The small molecule below binds the protein below.
Small molecule (SMILES): C[C@@H](CN1CCC2(CC1)OC(=O)NC[C@H]2c1cccc(F)c1)NC(=O)c1ccc(F)cc1

Binding-site contacts:
Ligand atom O3 contacts residue TRP73 of chain 1.A at 4.0 Å.
Ligand atom C21 contacts residue ARG490 of chain 1.A at 3.7 Å.
Ligand atom C5 contacts residue GLY399 of chain 1.A at 3.3 Å.
Ligand atom C8 contacts residue ARG177 of chain 1.A at 3.9 Å.
Ligand atom F1 contacts residue GLY119 of chain 1.A at 3.3 Å.
Ligand atom C1 contacts residue GLN355 of chain 1.A at 3.7 Å.
Ligand atom O2 contacts residue GLN355 of chain 1.A at 3.7 Å.
Ligand atom F2 contacts residue ASN488 of chain 1.A at 3.5 Å.
Ligand atom N1 contacts residue GLN355 of chain 1.A at 4.0 Å.
Ligand atom C23 contacts residue PHE356 of chain 1.A at 4.0 Å (hydrophobic).
Ligand atom C10 contacts residue PHE225 of chain 1.A at 3.6 Å (hydrophobic).
Ligand atom O3 contacts residue TRP72 of chain 1.A at 3.2 Å.
Ligand atom C11 contacts residue PHE225 of chain 1.A at 3.6 Å (hydrophobic).
Ligand atom O3 contacts residue ARG177 of chain 1.A at 2.7 Å (salt-bridge).
Ligand atom N1 contacts residue GLY399 of chain 1.A at 3.9 Å.
Ligand atom C24 contacts residue HIS155 of chain 1.A at 3.8 Å.
Ligand atom C15 contacts residue PHE400 of chain 1.A at 3.9 Å (hydrophobic).
Ligand atom O1 contacts residue GLN355 of chain 1.A at 2.9 Å (h-bond).
Ligand atom N3 contacts residue HIS155 of chain 1.A at 3.1 Å.
Ligand atom C1 contacts residue HIS155 of chain 1.A at 3.4 Å.
Ligand atom F2 contacts residue ARG490 of chain 1.A at 3.5 Å.
Ligand atom O1 contacts residue ASN486 of chain 1.A at 2.5 Å (h-bond).
Ligand atom C5 contacts residue GLN355 of chain 1.A at 3.7 Å.
Ligand atom C15 contacts residue GLN355 of chain 1.A at 3.7 Å.
Ligand atom C15 contacts residue GLY399 of chain 1.A at 3.8 Å.
Ligand atom C7 contacts residue PHE225 of chain 1.A at 3.6 Å (hydrophobic).
Ligand atom C22 contacts residue ARG490 of chain 1.A at 3.5 Å.
Ligand atom C4 contacts residue TRP72 of chain 1.A at 3.9 Å (hydrophobic).
Ligand atom C16 contacts residue PHE400 of chain 1.A at 3.5 Å (hydrophobic).
Ligand atom C13 contacts residue ILE120 of chain 1.A at 4.0 Å (hydrophobic).
Ligand atom C3 contacts residue TRP72 of chain 1.A at 3.5 Å (hydrophobic).
Ligand atom F2 contacts residue PHE356 of chain 1.A at 3.7 Å.
Ligand atom C7 contacts residue TRP251 of chain 1.A at 3.4 Å (hydrophobic).
Ligand atom C14 contacts residue TRP73 of chain 1.A at 3.7 Å (hydrophobic).
Ligand atom C14 contacts residue TRP72 of chain 1.A at 3.7 Å (hydrophobic).
Ligand atom O2 contacts residue PHE356 of chain 1.A at 3.9 Å.
Ligand atom O1 contacts residue HIS155 of chain 1.A at 3.1 Å (h-bond).
Ligand atom C1 contacts residue ASN486 of chain 1.A at 3.5 Å.
Ligand atom C8 contacts residue TRP72 of chain 1.A at 3.8 Å (hydrophobic).
Ligand atom C13 contacts residue TRP73 of chain 1.A at 4.0 Å (hydrophobic).

Sequence of chain 1.A:
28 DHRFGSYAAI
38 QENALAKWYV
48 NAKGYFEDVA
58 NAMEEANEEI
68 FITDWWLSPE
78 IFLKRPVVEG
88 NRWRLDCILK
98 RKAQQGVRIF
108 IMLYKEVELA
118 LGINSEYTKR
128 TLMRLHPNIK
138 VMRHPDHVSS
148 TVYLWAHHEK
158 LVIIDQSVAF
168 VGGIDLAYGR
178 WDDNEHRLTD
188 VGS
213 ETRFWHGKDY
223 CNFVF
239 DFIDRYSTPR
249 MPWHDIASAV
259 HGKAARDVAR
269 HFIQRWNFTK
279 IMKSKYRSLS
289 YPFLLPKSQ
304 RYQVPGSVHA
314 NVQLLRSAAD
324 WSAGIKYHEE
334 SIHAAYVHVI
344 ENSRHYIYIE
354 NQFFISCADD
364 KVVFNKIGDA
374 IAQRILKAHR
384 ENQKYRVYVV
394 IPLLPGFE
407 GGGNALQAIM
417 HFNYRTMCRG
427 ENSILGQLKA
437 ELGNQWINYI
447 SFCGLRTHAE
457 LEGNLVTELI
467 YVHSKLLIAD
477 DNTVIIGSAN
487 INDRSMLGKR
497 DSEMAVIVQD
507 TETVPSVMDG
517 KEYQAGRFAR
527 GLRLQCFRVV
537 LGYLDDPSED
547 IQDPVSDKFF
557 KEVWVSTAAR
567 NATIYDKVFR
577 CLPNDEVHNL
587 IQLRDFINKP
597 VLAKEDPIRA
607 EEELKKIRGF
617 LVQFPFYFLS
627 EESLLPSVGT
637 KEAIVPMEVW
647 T